Sequence of chain 1.A:
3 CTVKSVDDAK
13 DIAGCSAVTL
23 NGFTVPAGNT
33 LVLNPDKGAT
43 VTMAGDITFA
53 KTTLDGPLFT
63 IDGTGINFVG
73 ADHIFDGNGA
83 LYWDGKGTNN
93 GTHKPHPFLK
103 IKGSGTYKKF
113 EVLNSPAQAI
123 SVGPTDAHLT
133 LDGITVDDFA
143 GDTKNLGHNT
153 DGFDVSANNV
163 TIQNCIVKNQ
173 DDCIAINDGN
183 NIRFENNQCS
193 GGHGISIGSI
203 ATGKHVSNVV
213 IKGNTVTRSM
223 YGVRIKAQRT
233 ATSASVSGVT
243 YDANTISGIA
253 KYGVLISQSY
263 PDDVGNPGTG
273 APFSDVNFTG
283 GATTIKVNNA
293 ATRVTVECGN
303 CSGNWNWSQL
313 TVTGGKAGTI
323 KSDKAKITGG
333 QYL

Binding-site contacts:
Ligand atom O5 contacts residue ASP174 of chain 1.A at 3.7 Å.
Ligand atom O6A contacts residue TYR262 of chain 1.A at 3.7 Å.
Ligand atom O6A contacts residue LYS228 of chain 1.A at 2.7 Å (salt-bridge).
Ligand atom O4 contacts residue ASP153 of chain 1.A at 3.5 Å (salt-bridge).
Ligand atom O5 contacts residue LYS228 of chain 1.A at 3.1 Å (salt-bridge).
Ligand atom O6A contacts residue GTR1 of chain 1.C at 4.2 Å.
Ligand atom C2 contacts residue GLN120 of chain 1.A at 3.2 Å.
Ligand atom O6B contacts residue SER201 of chain 1.A at 2.7 Å (h-bond).
Ligand atom O2 contacts residue GLN120 of chain 1.A at 4.1 Å.
Ligand atom O2 contacts residue ASP153 of chain 1.A at 2.7 Å (salt-bridge).
Ligand atom C1 contacts residue ASP153 of chain 1.A at 3.1 Å.
Ligand atom O6B contacts residue TYR262 of chain 1.A at 3.8 Å.
Ligand atom O1 contacts residue GLN120 of chain 1.A at 3.2 Å (h-bond).
Ligand atom C5 contacts residue LYS228 of chain 1.A at 4.0 Å.
Ligand atom O5 contacts residue ASP173 of chain 1.A at 3.8 Å.
Ligand atom O1 contacts residue ASP156 of chain 1.A at 4.3 Å.
Ligand atom C5 contacts residue GTR1 of chain 1.C at 3.5 Å.
Ligand atom O6A contacts residue GLY200 of chain 1.A at 3.7 Å.
Ligand atom O1 contacts residue ASP153 of chain 1.A at 4.0 Å.
Ligand atom O5 contacts residue GTR1 of chain 1.C at 2.8 Å (h-bond).
Ligand atom O2 contacts residue ASP173 of chain 1.A at 3.3 Å (salt-bridge).
Ligand atom O5 contacts residue TYR262 of chain 1.A at 3.7 Å.
Ligand atom C6 contacts residue SER201 of chain 1.A at 3.5 Å.
Ligand atom C5 contacts residue TYR262 of chain 1.A at 3.5 Å (hydrophobic).
Ligand atom O2 contacts residue ASN151 of chain 1.A at 3.0 Å (h-bond).
Ligand atom O3 contacts residue GTR1 of chain 1.C at 4.2 Å.
Ligand atom C6 contacts residue LYS228 of chain 1.A at 3.6 Å.
Ligand atom O6A contacts residue SER201 of chain 1.A at 2.9 Å (h-bond).
Ligand atom C4 contacts residue GTR1 of chain 1.C at 4.0 Å.
Ligand atom O2 contacts residue GTR1 of chain 1.C at 3.4 Å (h-bond).
Ligand atom C2 contacts residue ASP153 of chain 1.A at 3.6 Å.
Ligand atom C1 contacts residue GLN120 of chain 1.A at 3.6 Å.
Ligand atom O3 contacts residue GLN120 of chain 1.A at 4.1 Å.
Ligand atom C6 contacts residue TYR262 of chain 1.A at 3.4 Å (hydrophobic).
Ligand atom C2 contacts residue ASN151 of chain 1.A at 3.5 Å.
Ligand atom O3 contacts residue THR90 of chain 1.A at 4.2 Å.
Ligand atom C3 contacts residue ASN151 of chain 1.A at 3.6 Å.
Ligand atom C2 contacts residue GTR1 of chain 1.C at 4.1 Å.
Ligand atom C3 contacts residue GTR1 of chain 1.C at 3.6 Å.
Ligand atom O3 contacts residue ASN151 of chain 1.A at 4.0 Å.

This small molecule binds to this protein.
Small molecule (SMILES): O=C(O)[C@@H](O)[C@@H]1O[C@@H](O)[C@H](O)[C@H]1O